A small-molecule ligand and the protein it binds are described below.
Small molecule (SMILES): CC(=O)N[C@H]1[C@H](O[C@H]2[C@H](O)[C@@H](NC(C)=O)CO[C@@H]2CO)O[C@H](CO)[C@@H](O)[C@@H]1O

Sequence of chain 1.E:
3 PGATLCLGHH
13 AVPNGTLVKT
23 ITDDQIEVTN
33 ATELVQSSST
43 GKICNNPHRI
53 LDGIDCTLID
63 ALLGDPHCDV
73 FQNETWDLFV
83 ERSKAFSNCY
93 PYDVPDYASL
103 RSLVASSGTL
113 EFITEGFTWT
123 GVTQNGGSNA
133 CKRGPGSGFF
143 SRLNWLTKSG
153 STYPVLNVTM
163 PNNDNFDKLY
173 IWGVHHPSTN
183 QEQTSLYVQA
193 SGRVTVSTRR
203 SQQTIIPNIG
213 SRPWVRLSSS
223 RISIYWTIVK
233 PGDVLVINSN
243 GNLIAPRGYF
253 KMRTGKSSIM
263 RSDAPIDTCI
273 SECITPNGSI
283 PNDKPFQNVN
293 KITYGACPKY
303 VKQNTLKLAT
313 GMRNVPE

Binding-site contacts:
Ligand atom C2 contacts residue ASN279 of chain 1.E at 2.5 Å.
Ligand atom O5 contacts residue ASN279 of chain 1.E at 2.4 Å (h-bond).
Ligand atom C1 contacts residue ASN292 of chain 1.E at 4.0 Å.
Ligand atom N2 contacts residue ASN279 of chain 1.E at 3.0 Å (h-bond).
Ligand atom C1 contacts residue VAL291 of chain 1.E at 3.5 Å (hydrophobic).
Ligand atom C3 contacts residue VAL291 of chain 1.E at 4.1 Å (hydrophobic).
Ligand atom C2 contacts residue VAL291 of chain 1.E at 3.9 Å (hydrophobic).
Ligand atom C7 contacts residue GLU69 of chain 1.F at 4.5 Å.
Ligand atom C8 contacts residue GLU69 of chain 1.F at 3.5 Å.
Ligand atom C8 contacts residue VAL291 of chain 1.E at 4.3 Å (hydrophobic).
Ligand atom C7 contacts residue ASN279 of chain 1.E at 3.2 Å.
Ligand atom C4 contacts residue ASN279 of chain 1.E at 4.2 Å.
Ligand atom O5 contacts residue VAL291 of chain 1.E at 4.4 Å.
Ligand atom O7 contacts residue ASN279 of chain 1.E at 2.9 Å (h-bond).
Ligand atom C8 contacts residue SER39 of chain 1.E at 3.4 Å.
Ligand atom C1 contacts residue ASN279 of chain 1.E at 1.4 Å.
Ligand atom C5 contacts residue ASN279 of chain 1.E at 3.6 Å.
Ligand atom C7 contacts residue VAL291 of chain 1.E at 4.3 Å (hydrophobic).
Ligand atom C6 contacts residue ASN292 of chain 1.E at 3.9 Å.
Ligand atom N2 contacts residue VAL291 of chain 1.E at 3.6 Å.
Ligand atom C3 contacts residue ASN279 of chain 1.E at 3.8 Å.
Ligand atom C6 contacts residue GLU69 of chain 1.F at 4.4 Å.
Ligand atom C5 contacts residue VAL291 of chain 1.E at 4.5 Å (hydrophobic).
Ligand atom O5 contacts residue ASN292 of chain 1.E at 3.6 Å.
Ligand atom C5 contacts residue ASN292 of chain 1.E at 3.8 Å.

Sequence of chain 1.F:
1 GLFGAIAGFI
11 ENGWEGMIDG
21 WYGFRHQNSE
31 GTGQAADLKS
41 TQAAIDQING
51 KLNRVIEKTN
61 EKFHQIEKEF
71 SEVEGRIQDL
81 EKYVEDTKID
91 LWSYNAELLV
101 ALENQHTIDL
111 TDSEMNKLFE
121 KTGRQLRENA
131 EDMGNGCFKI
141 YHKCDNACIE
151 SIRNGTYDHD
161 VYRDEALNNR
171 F